The protein below binds the small molecule below.
Small molecule (SMILES): CO/C1=C\C(C)=C\[C@@H](C)[C@@H](O)[C@H](C)C/C(C)=C/C=C/[C@H](OC)[C@@H]([C@@H](C)[C@@H](O)[C@H](C)[C@@]2(O)C[C@@H](O)[C@H](C)[C@@H](C(C)C)O2)OC1=O

Sequence of chain 1.DA:
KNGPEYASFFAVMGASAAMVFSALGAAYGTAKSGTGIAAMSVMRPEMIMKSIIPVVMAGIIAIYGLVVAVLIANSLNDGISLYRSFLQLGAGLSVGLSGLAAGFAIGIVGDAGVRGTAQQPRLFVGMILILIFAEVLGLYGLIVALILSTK

Binding-site contacts:
Ligand atom C01 contacts residue GLY63 of chain 1.EA at 4.3 Å.
Ligand atom C27 contacts residue LEU133 of chain 1.DA at 4.3 Å (hydrophobic).
Ligand atom C18 contacts residue PHE137 of chain 1.DA at 3.7 Å (hydrophobic).
Ligand atom O22 contacts residue PHE137 of chain 1.DA at 4.2 Å.
Ligand atom C35 contacts residue ILE57 of chain 1.EA at 4.0 Å (hydrophobic).
Ligand atom C04 contacts residue PHE137 of chain 1.DA at 4.5 Å (hydrophobic).
Ligand atom C44 contacts residue VAL60 of chain 1.EA at 4.1 Å (hydrophobic).
Ligand atom C29 contacts residue MET53 of chain 1.EA at 4.5 Å (hydrophobic).
Ligand atom C44 contacts residue ILE64 of chain 1.EA at 3.4 Å (hydrophobic).
Ligand atom O39 contacts residue MET53 of chain 1.EA at 4.2 Å.
Ligand atom O19 contacts residue PHE137 of chain 1.DA at 3.7 Å.
Ligand atom C02 contacts residue PHE137 of chain 1.DA at 4.0 Å (hydrophobic).
Ligand atom C05 contacts residue VAL60 of chain 1.EA at 4.0 Å (hydrophobic).
Ligand atom C44 contacts residue GLY63 of chain 1.EA at 4.4 Å.
Ligand atom C01 contacts residue PHE137 of chain 1.DA at 2.9 Å (hydrophobic).
Ligand atom C17 contacts residue TYR144 of chain 1.DA at 3.8 Å (hydrophobic).
Ligand atom C07 contacts residue PHE137 of chain 1.DA at 4.5 Å (hydrophobic).
Ligand atom C32 contacts residue MET53 of chain 1.EA at 3.4 Å (hydrophobic).
Ligand atom C26 contacts residue LEU133 of chain 1.DA at 4.4 Å (hydrophobic).
Ligand atom O34 contacts residue MET53 of chain 1.EA at 4.0 Å.
Ligand atom C23 contacts residue LEU133 of chain 1.DA at 4.1 Å (hydrophobic).
Ligand atom C09 contacts residue PHE137 of chain 1.DA at 4.3 Å (hydrophobic).
Ligand atom C11 contacts residue PHE137 of chain 1.DA at 4.3 Å (hydrophobic).
Ligand atom C14 contacts residue PHE137 of chain 1.DA at 4.0 Å (hydrophobic).
Ligand atom C20 contacts residue TYR144 of chain 1.DA at 4.2 Å (hydrophobic).
Ligand atom C36 contacts residue VAL60 of chain 1.EA at 4.3 Å (hydrophobic).
Ligand atom O41 contacts residue LEU133 of chain 1.DA at 3.6 Å.
Ligand atom C38 contacts residue MET53 of chain 1.EA at 4.3 Å (hydrophobic).
Ligand atom C18 contacts residue TYR144 of chain 1.DA at 4.1 Å (hydrophobic).
Ligand atom O22 contacts residue ILE136 of chain 1.DA at 4.2 Å.
Ligand atom C31 contacts residue MET53 of chain 1.EA at 4.0 Å (hydrophobic).
Ligand atom O19 contacts residue VAL140 of chain 1.DA at 3.8 Å.
Ligand atom C02 contacts residue TYR144 of chain 1.DA at 4.0 Å (hydrophobic).
Ligand atom O19 contacts residue TYR144 of chain 1.DA at 3.5 Å (h-bond).
Ligand atom C30 contacts residue MET53 of chain 1.EA at 4.0 Å (hydrophobic).
Ligand atom O10 contacts residue PHE137 of chain 1.DA at 3.9 Å.
Ligand atom C13 contacts residue PHE137 of chain 1.DA at 4.0 Å (hydrophobic).
Ligand atom C33 contacts residue MET53 of chain 1.EA at 4.2 Å (hydrophobic).
Ligand atom C21 contacts residue ILE136 of chain 1.DA at 3.5 Å (hydrophobic).
Ligand atom C37 contacts residue ILE57 of chain 1.EA at 4.5 Å (hydrophobic).

Sequence of chain 1.EA:
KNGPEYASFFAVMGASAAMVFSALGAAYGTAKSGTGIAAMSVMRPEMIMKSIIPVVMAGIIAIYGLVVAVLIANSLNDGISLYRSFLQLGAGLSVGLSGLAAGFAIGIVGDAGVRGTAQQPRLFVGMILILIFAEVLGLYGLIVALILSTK